The protein below binds the small molecule below.
Small molecule (SMILES): COc1ccc(Cc2sc(N)nc2C(=O)O)cc1

Sequence of chain 1.A:
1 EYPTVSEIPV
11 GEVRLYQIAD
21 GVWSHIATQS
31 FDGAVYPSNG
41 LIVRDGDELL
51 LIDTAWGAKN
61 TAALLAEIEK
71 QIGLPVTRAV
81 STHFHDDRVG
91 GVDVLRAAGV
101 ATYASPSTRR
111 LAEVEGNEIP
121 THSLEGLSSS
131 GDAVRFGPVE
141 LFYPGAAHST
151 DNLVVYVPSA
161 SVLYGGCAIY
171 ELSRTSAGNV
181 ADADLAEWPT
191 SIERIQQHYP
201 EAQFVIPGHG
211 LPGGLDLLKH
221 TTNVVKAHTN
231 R

Binding-site contacts:
Ligand atom N01 contacts residue TRP56 of chain 1.A at 3.1 Å.
Ligand atom S18 contacts residue TRP56 of chain 1.A at 3.5 Å.
Ligand atom N03 contacts residue ASP87 of chain 1.A at 3.4 Å (salt-bridge).
Ligand atom C02 contacts residue ASP87 of chain 1.A at 3.6 Å.
Ligand atom N01 contacts residue ASP87 of chain 1.A at 3.1 Å (salt-bridge).
Ligand atom O06 contacts residue CYS167 of chain 1.A at 3.6 Å.
Ligand atom C04 contacts residue ZN1 of chain 1.D at 3.1 Å.
Ligand atom C05 contacts residue ZN1 of chain 1.D at 3.1 Å.
Ligand atom C17 contacts residue TYR36 of chain 1.A at 3.6 Å (hydrophobic).
Ligand atom C09 contacts residue ARG174 of chain 1.A at 3.9 Å.
Ligand atom C12 contacts residue ARG174 of chain 1.A at 3.8 Å.
Ligand atom C02 contacts residue TRP56 of chain 1.A at 3.6 Å (hydrophobic).
Ligand atom C17 contacts residue HIS209 of chain 1.A at 3.9 Å.
Ligand atom C02 contacts residue HIS209 of chain 1.A at 3.6 Å.
Ligand atom C10 contacts residue ARG174 of chain 1.A at 3.7 Å.
Ligand atom C05 contacts residue ARG174 of chain 1.A at 3.5 Å.
Ligand atom O06 contacts residue HIS209 of chain 1.A at 3.1 Å (h-bond).
Ligand atom N01 contacts residue HIS209 of chain 1.A at 3.9 Å.
Ligand atom C09 contacts residue TYR36 of chain 1.A at 4.1 Å (hydrophobic).
Ligand atom C15 contacts residue GLU171 of chain 1.A at 3.3 Å.
Ligand atom C11 contacts residue ARG174 of chain 1.A at 3.7 Å.
Ligand atom N03 contacts residue HIS209 of chain 1.A at 3.2 Å.
Ligand atom C16 contacts residue HIS209 of chain 1.A at 3.5 Å.
Ligand atom N01 contacts residue ZN1 of chain 1.D at 3.7 Å.
Ligand atom C10 contacts residue TYR36 of chain 1.A at 3.4 Å (hydrophobic).
Ligand atom C04 contacts residue HIS209 of chain 1.A at 3.6 Å.
Ligand atom C11 contacts residue TYR36 of chain 1.A at 3.3 Å (hydrophobic).
Ligand atom C15 contacts residue ARG174 of chain 1.A at 4.1 Å.
Ligand atom C02 contacts residue ZN1 of chain 1.D at 3.3 Å.
Ligand atom C12 contacts residue TYR36 of chain 1.A at 3.4 Å (hydrophobic).
Ligand atom O06 contacts residue ZN1 of chain 1.D at 2.4 Å.
Ligand atom C05 contacts residue HIS209 of chain 1.A at 3.6 Å.
Ligand atom C13 contacts residue TYR36 of chain 1.A at 3.7 Å (hydrophobic).
Ligand atom C13 contacts residue ARG174 of chain 1.A at 4.1 Å.
Ligand atom C15 contacts residue HIS209 of chain 1.A at 3.8 Å.
Ligand atom N03 contacts residue ZN1 of chain 1.D at 2.3 Å.
Ligand atom S18 contacts residue PHE31 of chain 1.A at 4.0 Å.
Ligand atom O06 contacts residue HIS148 of chain 1.A at 3.6 Å.
Ligand atom O07 contacts residue ARG174 of chain 1.A at 2.3 Å (salt-bridge).
Ligand atom C16 contacts residue TYR36 of chain 1.A at 3.7 Å (hydrophobic).